A small-molecule ligand and the protein it binds are described below.
Small molecule (SMILES): O=C(O)c1ccc(COc2ccc3c(c2)CCC3)o1

Sequence of chain 1.C:
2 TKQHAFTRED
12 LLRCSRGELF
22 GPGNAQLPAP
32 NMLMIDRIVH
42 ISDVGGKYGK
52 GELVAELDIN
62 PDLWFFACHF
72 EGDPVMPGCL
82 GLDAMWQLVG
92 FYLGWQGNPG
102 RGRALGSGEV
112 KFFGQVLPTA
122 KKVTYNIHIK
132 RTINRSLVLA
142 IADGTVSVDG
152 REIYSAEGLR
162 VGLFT

Binding-site contacts:
Ligand atom CAF contacts residue TYR49 of chain 1.C at 3.4 Å (hydrophobic).
Ligand atom CAO contacts residue GLY46 of chain 1.C at 3.7 Å.
Ligand atom OAH contacts residue TYR49 of chain 1.C at 3.9 Å.
Ligand atom CAQ contacts residue GLY46 of chain 1.C at 4.1 Å.
Ligand atom CAL contacts residue GLY50 of chain 1.C at 4.1 Å.
Ligand atom CAD contacts residue TYR49 of chain 1.C at 4.1 Å (hydrophobic).
Ligand atom OAC contacts residue TYR49 of chain 1.C at 4.5 Å.
Ligand atom OAJ contacts residue GLY50 of chain 1.C at 3.2 Å.
Ligand atom CAG contacts residue LYS48 of chain 1.C at 4.0 Å.
Ligand atom CAF contacts residue GLY50 of chain 1.C at 4.2 Å.
Ligand atom CAI contacts residue GLY50 of chain 1.C at 3.7 Å.
Ligand atom CAQ contacts residue GLY47 of chain 1.C at 4.1 Å.
Ligand atom OAJ contacts residue TYR49 of chain 1.C at 4.1 Å.
Ligand atom CAM contacts residue GLY46 of chain 1.C at 4.0 Å.
Ligand atom CAD contacts residue LYS48 of chain 1.C at 4.2 Å.
Ligand atom OAA contacts residue TYR49 of chain 1.C at 3.9 Å.
Ligand atom CAG contacts residue GLY50 of chain 1.C at 3.9 Å.
Ligand atom CAO contacts residue GLY47 of chain 1.C at 4.2 Å.
Ligand atom CAP contacts residue GLY46 of chain 1.C at 4.0 Å.
Ligand atom CAS contacts residue GLY46 of chain 1.C at 4.0 Å.
Ligand atom CAN contacts residue GLY46 of chain 1.C at 3.7 Å.
Ligand atom CAK contacts residue GLY46 of chain 1.C at 4.4 Å.
Ligand atom CAE contacts residue TYR49 of chain 1.C at 3.8 Å (hydrophobic).
Ligand atom CAG contacts residue TYR49 of chain 1.C at 3.6 Å (hydrophobic).
Ligand atom OAH contacts residue LYS48 of chain 1.C at 3.3 Å (salt-bridge).
Ligand atom CAR contacts residue GLY46 of chain 1.C at 4.0 Å.
Ligand atom CAP contacts residue GLY47 of chain 1.C at 3.8 Å.
Ligand atom CAI contacts residue TYR49 of chain 1.C at 4.0 Å (hydrophobic).
Ligand atom CAP contacts residue GLY50 of chain 1.C at 4.2 Å.
Ligand atom CAK contacts residue GLY50 of chain 1.C at 3.6 Å.
Ligand atom CAB contacts residue TYR49 of chain 1.C at 4.0 Å (hydrophobic).
Ligand atom CAL contacts residue GLY46 of chain 1.C at 4.4 Å.
Ligand atom OAA contacts residue LYS48 of chain 1.C at 4.4 Å.
Ligand atom CAI contacts residue LYS48 of chain 1.C at 4.2 Å.